A small-molecule ligand and the protein it binds are described below.
Small molecule (SMILES): CCOC(=O)c1ccc(OCCC2CCN(c3ccc(C)nn3)CC2)cc1

Sequence of chain 15.D:
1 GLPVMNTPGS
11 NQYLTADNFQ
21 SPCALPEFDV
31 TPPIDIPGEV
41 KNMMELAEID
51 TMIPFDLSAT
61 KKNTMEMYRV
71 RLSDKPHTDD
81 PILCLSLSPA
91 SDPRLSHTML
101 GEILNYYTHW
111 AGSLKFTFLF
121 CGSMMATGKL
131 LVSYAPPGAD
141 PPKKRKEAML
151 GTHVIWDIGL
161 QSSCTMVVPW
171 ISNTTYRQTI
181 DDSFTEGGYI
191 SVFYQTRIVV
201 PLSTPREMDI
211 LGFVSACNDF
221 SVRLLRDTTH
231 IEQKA

Binding-site contacts:
Ligand atom C7 contacts residue VAL196 of chain 15.B at 3.6 Å (hydrophobic).
Ligand atom C18 contacts residue TYR112 of chain 15.B at 3.7 Å (hydrophobic).
Ligand atom N3 contacts residue TYR159 of chain 15.B at 3.9 Å.
Ligand atom O22 contacts residue TYR205 of chain 15.B at 3.8 Å.
Ligand atom C1 contacts residue PRO181 of chain 15.B at 3.7 Å (hydrophobic).
Ligand atom C25 contacts residue SER206 of chain 15.B at 3.8 Å.
Ligand atom C18 contacts residue PHE237 of chain 15.B at 3.6 Å (hydrophobic).
Ligand atom C7 contacts residue TYR159 of chain 15.B at 3.7 Å (hydrophobic).
Ligand atom O23 contacts residue PHE237 of chain 15.B at 3.8 Å.
Ligand atom N4 contacts residue LEU240 of chain 15.B at 3.6 Å.
Ligand atom C2 contacts residue ILE194 of chain 15.B at 3.5 Å (hydrophobic).
Ligand atom C8 contacts residue VAL199 of chain 15.B at 3.7 Å (hydrophobic).
Ligand atom C11 contacts residue LEU134 of chain 15.B at 3.8 Å (hydrophobic).
Ligand atom C4 contacts residue VAL196 of chain 15.B at 3.9 Å (hydrophobic).
Ligand atom C10 contacts residue ILE110 of chain 15.B at 3.5 Å (hydrophobic).
Ligand atom C21 contacts residue TYR112 of chain 15.B at 3.3 Å (hydrophobic).
Ligand atom O22 contacts residue TYR112 of chain 15.B at 3.5 Å.
Ligand atom C4 contacts residue TYR159 of chain 15.B at 3.5 Å (hydrophobic).
Ligand atom C13 contacts residue VAL199 of chain 15.B at 3.7 Å (hydrophobic).
Ligand atom C3 contacts residue ALA24 of chain 15.D at 3.5 Å (hydrophobic).
Ligand atom O23 contacts residue TYR112 of chain 15.B at 3.5 Å.
Ligand atom C13 contacts residue MET132 of chain 15.B at 3.8 Å (hydrophobic).
Ligand atom C17 contacts residue TYR112 of chain 15.B at 3.8 Å (hydrophobic).
Ligand atom O14 contacts residue MET132 of chain 15.B at 3.4 Å.
Ligand atom C2 contacts residue TYR159 of chain 15.B at 3.5 Å (hydrophobic).
Ligand atom C20 contacts residue TYR205 of chain 15.B at 3.5 Å (hydrophobic).
Ligand atom N4 contacts residue LEU134 of chain 15.B at 3.7 Å.
Ligand atom C10 contacts residue MET132 of chain 15.B at 3.3 Å (hydrophobic).
Ligand atom N3 contacts residue LEU240 of chain 15.B at 3.5 Å.
Ligand atom N3 contacts residue ILE194 of chain 15.B at 3.6 Å.
Ligand atom C19 contacts residue TYR205 of chain 15.B at 3.7 Å (hydrophobic).
Ligand atom N6 contacts residue VAL196 of chain 15.B at 3.9 Å.
Ligand atom C12 contacts residue PHE237 of chain 15.B at 3.5 Å (hydrophobic).
Ligand atom C21 contacts residue PHE237 of chain 15.B at 3.7 Å (hydrophobic).
Ligand atom C11 contacts residue ILE110 of chain 15.B at 3.6 Å (hydrophobic).
Ligand atom C17 contacts residue PHE237 of chain 15.B at 3.7 Å (hydrophobic).
Ligand atom C5 contacts residue VAL196 of chain 15.B at 3.8 Å (hydrophobic).
Ligand atom C8 contacts residue VAL196 of chain 15.B at 3.6 Å (hydrophobic).
Ligand atom C3 contacts residue TYR159 of chain 15.B at 3.6 Å (hydrophobic).
Ligand atom C25 contacts residue ASP236 of chain 15.B at 3.5 Å.

Sequence of chain 15.B:
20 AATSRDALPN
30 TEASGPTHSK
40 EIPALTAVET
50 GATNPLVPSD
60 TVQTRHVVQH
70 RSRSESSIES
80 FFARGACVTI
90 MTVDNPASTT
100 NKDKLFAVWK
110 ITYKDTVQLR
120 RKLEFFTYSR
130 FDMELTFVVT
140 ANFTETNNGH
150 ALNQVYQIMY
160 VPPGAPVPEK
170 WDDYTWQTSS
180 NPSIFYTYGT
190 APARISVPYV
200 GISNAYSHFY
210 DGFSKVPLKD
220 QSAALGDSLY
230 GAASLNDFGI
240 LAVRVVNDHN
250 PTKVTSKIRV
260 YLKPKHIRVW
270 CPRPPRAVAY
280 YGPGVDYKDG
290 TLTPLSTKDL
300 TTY